Binding-site contacts:
Ligand atom C5 contacts residue ASN54 of chain 1.A at 3.7 Å.
Ligand atom C5 contacts residue PHE52 of chain 1.A at 4.1 Å (hydrophobic).
Ligand atom C8 contacts residue HIS50 of chain 1.A at 3.8 Å.
Ligand atom C1 contacts residue PHE52 of chain 1.A at 4.0 Å (hydrophobic).
Ligand atom O7 contacts residue ASN54 of chain 1.A at 3.5 Å (h-bond).
Ligand atom C7 contacts residue ASN54 of chain 1.A at 3.4 Å.
Ligand atom C3 contacts residue ASN54 of chain 1.A at 3.8 Å.
Ligand atom C3 contacts residue PHE52 of chain 1.A at 4.3 Å (hydrophobic).
Ligand atom C2 contacts residue ASN54 of chain 1.A at 2.5 Å.
Ligand atom N2 contacts residue PHE52 of chain 1.A at 4.3 Å.
Ligand atom C8 contacts residue ASP91 of chain 1.A at 4.2 Å.
Ligand atom N2 contacts residue ASN54 of chain 1.A at 2.9 Å (h-bond).
Ligand atom C8 contacts residue ASN54 of chain 1.A at 4.5 Å.
Ligand atom O4 contacts residue PHE52 of chain 1.A at 4.3 Å.
Ligand atom C4 contacts residue ASN54 of chain 1.A at 4.2 Å.
Ligand atom C1 contacts residue ASN54 of chain 1.A at 1.4 Å.
Ligand atom O5 contacts residue ASN54 of chain 1.A at 2.4 Å (h-bond).

Sequence of chain 1.A:
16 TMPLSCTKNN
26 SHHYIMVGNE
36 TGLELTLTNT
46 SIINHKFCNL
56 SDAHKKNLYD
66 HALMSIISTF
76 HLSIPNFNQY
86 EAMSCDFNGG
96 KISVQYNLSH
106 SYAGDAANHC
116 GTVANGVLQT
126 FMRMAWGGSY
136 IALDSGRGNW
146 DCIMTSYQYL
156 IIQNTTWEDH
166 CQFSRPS

This small molecule binds to this protein.
Small molecule (SMILES): CC(=O)N[C@@H]1[C@@H](O)[C@H](O)[C@@H](CO)O[C@H]1O